Sequence of chain 2.A:
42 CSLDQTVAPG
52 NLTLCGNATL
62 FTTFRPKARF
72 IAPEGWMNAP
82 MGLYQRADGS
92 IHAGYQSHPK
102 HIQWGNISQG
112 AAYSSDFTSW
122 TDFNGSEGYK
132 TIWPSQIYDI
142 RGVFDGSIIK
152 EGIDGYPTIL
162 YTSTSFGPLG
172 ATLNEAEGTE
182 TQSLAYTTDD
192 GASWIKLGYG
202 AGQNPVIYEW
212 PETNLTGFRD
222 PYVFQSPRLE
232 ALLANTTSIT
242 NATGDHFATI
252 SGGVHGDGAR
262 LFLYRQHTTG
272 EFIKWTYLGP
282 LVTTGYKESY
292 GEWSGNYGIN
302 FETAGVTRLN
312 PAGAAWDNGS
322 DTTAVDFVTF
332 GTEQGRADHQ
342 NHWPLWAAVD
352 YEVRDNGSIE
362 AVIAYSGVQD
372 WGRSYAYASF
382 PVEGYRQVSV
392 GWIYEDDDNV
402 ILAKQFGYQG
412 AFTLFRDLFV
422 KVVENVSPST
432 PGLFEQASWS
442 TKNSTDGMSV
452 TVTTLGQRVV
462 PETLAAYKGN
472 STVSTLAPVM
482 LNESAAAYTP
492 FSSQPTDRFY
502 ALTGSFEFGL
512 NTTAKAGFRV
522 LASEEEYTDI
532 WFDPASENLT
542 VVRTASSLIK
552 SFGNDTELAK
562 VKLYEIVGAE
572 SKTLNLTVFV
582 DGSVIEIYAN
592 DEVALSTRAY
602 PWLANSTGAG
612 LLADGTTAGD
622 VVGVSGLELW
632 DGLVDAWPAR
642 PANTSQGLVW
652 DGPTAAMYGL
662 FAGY

The small molecule below binds the protein below.
Small molecule (SMILES): CC(=O)N[C@@H]1[C@@H](O)[C@H](O)[C@@H](CO)O[C@H]1O

Binding-site contacts:
Ligand atom C2 contacts residue ASN215 of chain 2.A at 2.5 Å.
Ligand atom O5 contacts residue THR214 of chain 2.A at 4.4 Å.
Ligand atom O5 contacts residue ASN215 of chain 2.A at 2.3 Å (h-bond).
Ligand atom C3 contacts residue ASN215 of chain 2.A at 3.8 Å.
Ligand atom C7 contacts residue ASN215 of chain 2.A at 3.7 Å.
Ligand atom N2 contacts residue ASN175 of chain 2.A at 3.6 Å (h-bond).
Ligand atom O7 contacts residue ASN215 of chain 2.A at 3.9 Å.
Ligand atom O6 contacts residue THR214 of chain 2.A at 3.5 Å.
Ligand atom C1 contacts residue ASN215 of chain 2.A at 1.5 Å.
Ligand atom C4 contacts residue ASN215 of chain 2.A at 4.3 Å.
Ligand atom N2 contacts residue ASN215 of chain 2.A at 3.0 Å (h-bond).
Ligand atom C2 contacts residue ASN175 of chain 2.A at 4.3 Å.
Ligand atom C5 contacts residue ASN215 of chain 2.A at 3.7 Å.
Ligand atom C8 contacts residue ASN175 of chain 2.A at 4.4 Å.